A protein and the small-molecule ligand that binds it are described below.
Small molecule (SMILES): CCCCCCCCCCC[C@@H](O)CC(=O)N[C@H]1[C@@H](OP(=O)(O)O)O[C@H](CO)[C@@H](O)[C@@H]1OC(=O)C[C@H](O)CCCCCCCCCCC

Sequence of chain 1.C:
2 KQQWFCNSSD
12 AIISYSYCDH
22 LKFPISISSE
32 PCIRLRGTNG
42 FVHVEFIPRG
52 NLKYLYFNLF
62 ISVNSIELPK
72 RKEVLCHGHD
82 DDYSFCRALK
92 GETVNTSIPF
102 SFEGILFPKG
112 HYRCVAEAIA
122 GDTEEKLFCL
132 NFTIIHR

Sequence of chain 1.A:
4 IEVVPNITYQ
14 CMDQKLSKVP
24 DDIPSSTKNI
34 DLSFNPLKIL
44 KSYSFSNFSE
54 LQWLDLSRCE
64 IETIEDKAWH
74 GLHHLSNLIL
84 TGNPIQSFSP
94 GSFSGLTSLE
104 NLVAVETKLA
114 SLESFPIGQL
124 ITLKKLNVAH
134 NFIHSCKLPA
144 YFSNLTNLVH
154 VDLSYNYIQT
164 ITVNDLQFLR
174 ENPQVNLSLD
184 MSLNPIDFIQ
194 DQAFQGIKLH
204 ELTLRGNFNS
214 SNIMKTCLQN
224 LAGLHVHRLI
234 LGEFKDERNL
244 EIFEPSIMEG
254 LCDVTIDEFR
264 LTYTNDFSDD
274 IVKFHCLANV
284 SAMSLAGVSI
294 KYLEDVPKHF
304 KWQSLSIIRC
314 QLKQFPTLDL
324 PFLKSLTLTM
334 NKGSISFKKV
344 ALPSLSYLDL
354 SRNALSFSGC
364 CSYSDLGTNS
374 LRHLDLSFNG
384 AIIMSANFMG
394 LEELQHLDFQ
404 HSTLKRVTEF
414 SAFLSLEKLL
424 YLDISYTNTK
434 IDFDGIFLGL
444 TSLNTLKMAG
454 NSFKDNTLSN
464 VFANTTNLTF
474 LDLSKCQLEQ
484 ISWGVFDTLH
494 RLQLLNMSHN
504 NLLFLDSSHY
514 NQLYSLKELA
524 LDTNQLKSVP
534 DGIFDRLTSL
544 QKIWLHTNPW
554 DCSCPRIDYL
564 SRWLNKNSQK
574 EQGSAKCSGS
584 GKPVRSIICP

Binding-site contacts:
Ligand atom O3 contacts residue GLU104 of chain 1.C at 3.4 Å (salt-bridge).
Ligand atom C22 contacts residue DAO1 of chain 1.V at 3.9 Å.
Ligand atom C41 contacts residue PHE133 of chain 1.C at 3.7 Å (hydrophobic).
Ligand atom O5 contacts residue LP41 of chain 1.T at 3.9 Å.
Ligand atom O43 contacts residue GLY105 of chain 1.C at 3.6 Å.
Ligand atom C17 contacts residue ILE106 of chain 1.C at 3.7 Å (hydrophobic).
Ligand atom C21 contacts residue ARG72 of chain 1.C at 3.4 Å.
Ligand atom O42 contacts residue ILE106 of chain 1.C at 3.9 Å.
Ligand atom C6 contacts residue LP41 of chain 1.T at 3.0 Å.
Ligand atom C28 contacts residue GLU104 of chain 1.C at 3.3 Å.
Ligand atom C18 contacts residue ILE106 of chain 1.C at 3.5 Å (hydrophobic).
Ligand atom C18 contacts residue PHE413 of chain 1.A at 3.9 Å (hydrophobic).
Ligand atom C27 contacts residue SER414 of chain 1.A at 4.0 Å.
Ligand atom C40 contacts residue PHE133 of chain 1.C at 3.6 Å (hydrophobic).
Ligand atom O4 contacts residue GLU104 of chain 1.C at 2.9 Å (salt-bridge).
Ligand atom C32 contacts residue PHE108 of chain 1.C at 3.9 Å (hydrophobic).
Ligand atom O43 contacts residue PHE108 of chain 1.C at 3.9 Å.
Ligand atom C26 contacts residue LEU69 of chain 1.C at 3.5 Å (hydrophobic).
Ligand atom C41 contacts residue MYR1 of chain 1.W at 3.9 Å.
Ligand atom O3 contacts residue LP41 of chain 1.T at 3.7 Å.
Ligand atom C4 contacts residue GLU104 of chain 1.C at 3.9 Å.
Ligand atom O4 contacts residue PHE103 of chain 1.C at 3.9 Å.
Ligand atom C37 contacts residue LP41 of chain 1.T at 3.9 Å.
Ligand atom C19 contacts residue ARG72 of chain 1.C at 3.4 Å.
Ligand atom C3 contacts residue GLU104 of chain 1.C at 3.9 Å.
Ligand atom O7 contacts residue DAO1 of chain 1.V at 3.7 Å.
Ligand atom C33 contacts residue DAO1 of chain 1.V at 3.9 Å.
Ligand atom C39 contacts residue PHE133 of chain 1.C at 3.5 Å (hydrophobic).
Ligand atom O43 contacts residue ILE106 of chain 1.C at 3.6 Å.
Ligand atom C32 contacts residue PHE103 of chain 1.C at 3.6 Å (hydrophobic).
Ligand atom O43 contacts residue GLU104 of chain 1.C at 3.3 Å (salt-bridge).
Ligand atom O48 contacts residue SER388 of chain 1.A at 3.5 Å (h-bond).
Ligand atom C36 contacts residue DAO1 of chain 1.V at 3.9 Å.
Ligand atom O42 contacts residue GLU104 of chain 1.C at 3.0 Å (salt-bridge).
Ligand atom C31 contacts residue PHE108 of chain 1.C at 3.9 Å (hydrophobic).
Ligand atom O43 contacts residue PHE103 of chain 1.C at 3.6 Å.
Ligand atom C5 contacts residue LP41 of chain 1.T at 3.9 Å.
Ligand atom C23 contacts residue PHE108 of chain 1.C at 3.8 Å (hydrophobic).
Ligand atom O6 contacts residue LP41 of chain 1.T at 1.6 Å.
Ligand atom O3 contacts residue PHE103 of chain 1.C at 3.8 Å.